Binding-site contacts:
Ligand atom O6 contacts residue GLN375 of chain 2.A at 3.3 Å.
Ligand atom O6 contacts residue ILE285 of chain 2.A at 2.8 Å (h-bond).
Ligand atom O4 contacts residue ILE287 of chain 2.A at 3.3 Å.
Ligand atom C1 contacts residue ASN120 of chain 1.A at 1.4 Å.
Ligand atom O5 contacts residue ASP250 of chain 2.A at 3.5 Å (salt-bridge).
Ligand atom C6 contacts residue THR310 of chain 2.A at 3.6 Å.
Ligand atom C6 contacts residue GLN311 of chain 2.A at 3.6 Å.
Ligand atom O4 contacts residue ARG283 of chain 2.A at 3.6 Å.
Ligand atom N2 contacts residue ASN120 of chain 1.A at 2.8 Å (h-bond).
Ligand atom O2 contacts residue GLY312 of chain 2.A at 3.1 Å.
Ligand atom O3 contacts residue ASN249 of chain 2.A at 2.7 Å (h-bond).
Ligand atom C4 contacts residue GLU294 of chain 2.A at 3.5 Å.
Ligand atom O4 contacts residue GLU294 of chain 2.A at 2.8 Å (salt-bridge).
Ligand atom C3 contacts residue GLU294 of chain 2.A at 3.3 Å.
Ligand atom C3 contacts residue GLY312 of chain 2.A at 3.1 Å.
Ligand atom O2 contacts residue ASN249 of chain 2.A at 3.1 Å (h-bond).
Ligand atom O3 contacts residue GLU294 of chain 2.A at 2.7 Å (salt-bridge).
Ligand atom C5 contacts residue ARG283 of chain 2.A at 3.5 Å.
Ligand atom O6 contacts residue THR310 of chain 2.A at 3.6 Å.
Ligand atom C5 contacts residue ASN120 of chain 1.A at 3.7 Å.
Ligand atom O2 contacts residue LEU296 of chain 2.A at 3.4 Å.
Ligand atom C6 contacts residue ILE285 of chain 2.A at 3.5 Å (hydrophobic).
Ligand atom O5 contacts residue ASN120 of chain 1.A at 2.4 Å (h-bond).
Ligand atom O4 contacts residue ARG247 of chain 2.A at 3.1 Å (salt-bridge).
Ligand atom O6 contacts residue LYS308 of chain 2.A at 2.8 Å (salt-bridge).
Ligand atom O3 contacts residue GLN311 of chain 2.A at 3.4 Å.
Ligand atom O3 contacts residue GLY312 of chain 2.A at 2.9 Å (h-bond).
Ligand atom C2 contacts residue ASN120 of chain 1.A at 2.4 Å.
Ligand atom O3 contacts residue ASP250 of chain 2.A at 2.9 Å (salt-bridge).
Ligand atom C6 contacts residue PRO309 of chain 2.A at 3.7 Å (hydrophobic).
Ligand atom C6 contacts residue LEU373 of chain 2.A at 3.3 Å (hydrophobic).
Ligand atom C7 contacts residue ASN120 of chain 1.A at 3.5 Å.
Ligand atom O5 contacts residue ARG283 of chain 2.A at 3.1 Å (salt-bridge).
Ligand atom C6 contacts residue LYS308 of chain 2.A at 3.6 Å.
Ligand atom O5 contacts residue GLY374 of chain 2.A at 3.2 Å.
Ligand atom C6 contacts residue ASP250 of chain 2.A at 3.5 Å.
Ligand atom O6 contacts residue ASP250 of chain 2.A at 2.6 Å (salt-bridge).
Ligand atom C8 contacts residue ASN119 of chain 1.A at 3.4 Å.
Ligand atom O3 contacts residue ARG283 of chain 2.A at 2.9 Å (salt-bridge).
Ligand atom O5 contacts residue GLN375 of chain 2.A at 3.4 Å (h-bond).

This small molecule binds to this protein.
Small molecule (SMILES): CC(=O)N[C@H]1[C@H](O[C@H]2[C@H](O)[C@@H](NC(C)=O)CO[C@@H]2CO)O[C@H](CO)[C@@H](O[C@@H]2O[C@H](CO[C@H]3O[C@H](CO)[C@@H](O)[C@H](O)[C@@H]3O)[C@@H](O)[C@H](O[C@H]3O[C@H](CO)[C@@H](O)[C@H](O)[C@@H]3O[C@H]3O[C@H](CO)[C@@H](O)[C@H](O)[C@@H]3O[C@H]3O[C@H](CO)[C@@H](O)[C@H](O)[C@@H]3O)[C@@H]2O)[C@@H]1O

Sequence of chain 1.A:
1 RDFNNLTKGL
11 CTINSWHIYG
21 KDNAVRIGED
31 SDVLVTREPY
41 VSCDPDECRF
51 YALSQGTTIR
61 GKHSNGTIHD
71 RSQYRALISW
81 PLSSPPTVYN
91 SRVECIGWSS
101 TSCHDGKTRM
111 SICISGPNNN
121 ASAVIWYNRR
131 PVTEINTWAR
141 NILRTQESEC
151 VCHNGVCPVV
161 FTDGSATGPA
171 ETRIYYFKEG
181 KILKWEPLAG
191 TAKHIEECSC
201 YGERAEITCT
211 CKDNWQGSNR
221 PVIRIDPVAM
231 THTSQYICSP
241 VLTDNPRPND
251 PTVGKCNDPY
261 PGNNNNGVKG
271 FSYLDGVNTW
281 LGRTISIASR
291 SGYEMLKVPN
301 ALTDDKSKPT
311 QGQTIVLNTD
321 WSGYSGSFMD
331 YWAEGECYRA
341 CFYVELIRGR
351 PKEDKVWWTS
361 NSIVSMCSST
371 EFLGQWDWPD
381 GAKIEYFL

Sequence of chain 2.A:
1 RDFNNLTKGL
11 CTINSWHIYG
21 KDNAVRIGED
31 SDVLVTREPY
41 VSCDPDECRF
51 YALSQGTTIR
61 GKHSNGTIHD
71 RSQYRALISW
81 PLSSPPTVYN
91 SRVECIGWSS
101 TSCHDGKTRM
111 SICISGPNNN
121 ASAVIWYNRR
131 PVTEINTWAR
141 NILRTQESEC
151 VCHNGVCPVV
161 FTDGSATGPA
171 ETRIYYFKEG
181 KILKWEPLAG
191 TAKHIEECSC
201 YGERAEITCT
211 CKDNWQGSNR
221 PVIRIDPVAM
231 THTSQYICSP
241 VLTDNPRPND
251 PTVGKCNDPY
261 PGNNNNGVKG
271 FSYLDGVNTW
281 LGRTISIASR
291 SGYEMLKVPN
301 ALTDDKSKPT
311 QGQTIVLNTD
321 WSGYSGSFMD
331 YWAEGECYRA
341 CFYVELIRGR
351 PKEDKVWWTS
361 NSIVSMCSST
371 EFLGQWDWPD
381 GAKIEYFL